The small molecule below binds the protein below.
Small molecule (SMILES): O=c1ccn([C@@H]2O[C@H](CO[P](=O)(O)O[P](=O)(O)O[C@H]3O[C@H](CO)[C@H](O)[C@H](O)[C@H]3O)[C@@H](O)[C@H]2O)c(=O)[nH]1

Binding-site contacts:
Ligand atom C2D contacts residue TYR64 of chain 1.A at 3.8 Å (hydrophobic).
Ligand atom C2 contacts residue PHE59 of chain 1.A at 3.7 Å (hydrophobic).
Ligand atom C2 contacts residue TYR64 of chain 1.A at 4.1 Å (hydrophobic).
Ligand atom C5 contacts residue TYR64 of chain 1.A at 3.7 Å (hydrophobic).
Ligand atom O3D contacts residue ASP151 of chain 1.A at 4.2 Å.
Ligand atom N3 contacts residue TYR64 of chain 1.A at 3.9 Å.
Ligand atom C2 contacts residue VAL150 of chain 1.A at 4.3 Å (hydrophobic).
Ligand atom N3 contacts residue ALA60 of chain 1.A at 4.4 Å.
Ligand atom C4D contacts residue FUC2 of chain 1.B at 4.3 Å.
Ligand atom C4 contacts residue TYR64 of chain 1.A at 3.6 Å (hydrophobic).
Ligand atom O2 contacts residue ASP149 of chain 1.A at 3.4 Å (salt-bridge).
Ligand atom O4 contacts residue TYR64 of chain 1.A at 3.6 Å.
Ligand atom O4 contacts residue ALA60 of chain 1.A at 3.1 Å.
Ligand atom N1 contacts residue TYR64 of chain 1.A at 3.9 Å.
Ligand atom O4 contacts residue PHE59 of chain 1.A at 2.9 Å (h-bond).
Ligand atom C4 contacts residue PHE59 of chain 1.A at 3.2 Å (hydrophobic).
Ligand atom C2 contacts residue ASP149 of chain 1.A at 4.4 Å.
Ligand atom O2D contacts residue ASP151 of chain 1.A at 2.9 Å (salt-bridge).
Ligand atom C4 contacts residue ILE61 of chain 1.A at 3.9 Å (hydrophobic).
Ligand atom O3D contacts residue ASP149 of chain 1.A at 4.0 Å.
Ligand atom PB contacts residue TYR64 of chain 1.A at 4.3 Å.
Ligand atom O4 contacts residue ILE61 of chain 1.A at 2.7 Å (h-bond).
Ligand atom C3D contacts residue FUC2 of chain 1.B at 3.9 Å.
Ligand atom C3D contacts residue ASP149 of chain 1.A at 4.5 Å.
Ligand atom C1D contacts residue ASP149 of chain 1.A at 4.0 Å.
Ligand atom O2D contacts residue ASP149 of chain 1.A at 2.8 Å (salt-bridge).
Ligand atom C3D contacts residue ASP151 of chain 1.A at 4.3 Å.
Ligand atom N3 contacts residue VAL150 of chain 1.A at 3.9 Å.
Ligand atom O2 contacts residue VAL150 of chain 1.A at 3.4 Å (h-bond).
Ligand atom C6 contacts residue TYR64 of chain 1.A at 3.8 Å (hydrophobic).
Ligand atom C2D contacts residue ASP151 of chain 1.A at 3.7 Å.
Ligand atom N3 contacts residue PHE59 of chain 1.A at 2.7 Å (h-bond).
Ligand atom O2 contacts residue PHE59 of chain 1.A at 3.9 Å.
Ligand atom O2B contacts residue TYR64 of chain 1.A at 2.9 Å (h-bond).
Ligand atom C3D contacts residue TYR64 of chain 1.A at 4.1 Å (hydrophobic).
Ligand atom C1D contacts residue TYR64 of chain 1.A at 4.4 Å (hydrophobic).
Ligand atom C2D contacts residue ASP149 of chain 1.A at 3.9 Å.
Ligand atom C4 contacts residue ALA60 of chain 1.A at 4.2 Å (hydrophobic).
Ligand atom O3D contacts residue FUC2 of chain 1.B at 2.6 Å (h-bond).
Ligand atom O2 contacts residue ASP151 of chain 1.A at 4.5 Å.

Sequence of chain 1.A:
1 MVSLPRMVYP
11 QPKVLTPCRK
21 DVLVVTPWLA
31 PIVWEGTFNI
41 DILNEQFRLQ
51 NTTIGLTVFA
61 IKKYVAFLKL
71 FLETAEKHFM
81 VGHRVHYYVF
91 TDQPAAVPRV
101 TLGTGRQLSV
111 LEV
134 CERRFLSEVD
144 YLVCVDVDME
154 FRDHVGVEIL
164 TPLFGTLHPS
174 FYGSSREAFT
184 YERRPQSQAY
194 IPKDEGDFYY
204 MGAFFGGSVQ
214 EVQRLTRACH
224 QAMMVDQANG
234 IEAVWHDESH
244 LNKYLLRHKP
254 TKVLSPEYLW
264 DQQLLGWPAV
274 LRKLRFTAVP